Binding-site contacts:
Ligand atom O6 contacts residue THR63 of chain 1.C at 3.5 Å (h-bond).
Ligand atom C7 contacts residue ASN28 of chain 1.C at 4.3 Å.
Ligand atom C8 contacts residue ILE26 of chain 1.C at 4.1 Å (hydrophobic).
Ligand atom O5 contacts residue ALA62 of chain 1.C at 3.6 Å.
Ligand atom C1 contacts residue ASN61 of chain 1.C at 1.4 Å.
Ligand atom C4 contacts residue ASN61 of chain 1.C at 4.3 Å.
Ligand atom C7 contacts residue ASN61 of chain 1.C at 3.2 Å.
Ligand atom O6 contacts residue ALA62 of chain 1.C at 3.4 Å (h-bond).
Ligand atom C5 contacts residue ASN61 of chain 1.C at 3.7 Å.
Ligand atom C2 contacts residue ASN61 of chain 1.C at 2.5 Å.
Ligand atom C7 contacts residue ILE26 of chain 1.C at 4.1 Å (hydrophobic).
Ligand atom O7 contacts residue ILE26 of chain 1.C at 3.4 Å.
Ligand atom O7 contacts residue ASN61 of chain 1.C at 2.9 Å (h-bond).
Ligand atom O5 contacts residue THR63 of chain 1.C at 4.3 Å.
Ligand atom O5 contacts residue ASN61 of chain 1.C at 2.4 Å (h-bond).
Ligand atom C6 contacts residue ALA62 of chain 1.C at 3.7 Å (hydrophobic).
Ligand atom N2 contacts residue ASN61 of chain 1.C at 3.0 Å (h-bond).
Ligand atom C3 contacts residue ASN61 of chain 1.C at 3.8 Å.
Ligand atom C5 contacts residue ALA62 of chain 1.C at 4.3 Å (hydrophobic).
Ligand atom O7 contacts residue ASN28 of chain 1.C at 3.7 Å.
Ligand atom C8 contacts residue ASN61 of chain 1.C at 4.5 Å.

This small molecule binds to this protein.
Small molecule (SMILES): CC(=O)N[C@H]1[C@H](O[C@H]2[C@H](O)[C@@H](NC(C)=O)CO[C@@H]2CO)O[C@H](CO)[C@@H](O)[C@@H]1O

Sequence of chain 1.C:
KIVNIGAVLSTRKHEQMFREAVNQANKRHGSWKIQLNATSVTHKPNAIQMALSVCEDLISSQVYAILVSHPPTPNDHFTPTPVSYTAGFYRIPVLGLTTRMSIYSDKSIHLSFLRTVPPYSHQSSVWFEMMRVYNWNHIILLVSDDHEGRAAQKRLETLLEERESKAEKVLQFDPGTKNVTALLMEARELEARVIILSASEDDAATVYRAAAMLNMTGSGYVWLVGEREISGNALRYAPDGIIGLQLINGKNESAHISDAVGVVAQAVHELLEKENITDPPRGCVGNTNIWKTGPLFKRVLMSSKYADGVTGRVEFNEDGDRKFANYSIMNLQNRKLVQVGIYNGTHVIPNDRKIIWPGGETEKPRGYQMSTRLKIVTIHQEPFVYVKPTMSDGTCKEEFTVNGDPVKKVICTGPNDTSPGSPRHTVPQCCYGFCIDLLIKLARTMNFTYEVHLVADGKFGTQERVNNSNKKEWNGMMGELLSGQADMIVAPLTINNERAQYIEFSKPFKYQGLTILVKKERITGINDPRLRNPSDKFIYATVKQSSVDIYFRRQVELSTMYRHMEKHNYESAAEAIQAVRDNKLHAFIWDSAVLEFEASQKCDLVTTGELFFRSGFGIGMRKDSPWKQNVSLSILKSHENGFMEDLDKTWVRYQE